A protein and the small-molecule ligand that binds it are described below.
Small molecule (SMILES): CC(=O)N[C@H]1[C@H](O[C@H]2[C@H](O)[C@@H](NC(C)=O)CO[C@@H]2CO)O[C@H](CO)[C@@H](O)[C@@H]1O

Binding-site contacts:
Ligand atom O5 contacts residue ASN299 of chain 1.A at 2.5 Å (h-bond).
Ligand atom N2 contacts residue HIS297 of chain 1.A at 3.1 Å (h-bond).
Ligand atom C4 contacts residue ASN299 of chain 1.A at 4.3 Å.
Ligand atom C7 contacts residue ASN263 of chain 1.A at 4.4 Å.
Ligand atom C7 contacts residue HIS297 of chain 1.A at 3.9 Å.
Ligand atom O3 contacts residue HIS297 of chain 1.A at 4.4 Å.
Ligand atom C1 contacts residue ASN299 of chain 1.A at 1.5 Å.
Ligand atom C8 contacts residue CYS264 of chain 1.A at 4.5 Å (hydrophobic).
Ligand atom C8 contacts residue HIS297 of chain 1.A at 3.8 Å.
Ligand atom C3 contacts residue ASN299 of chain 1.A at 3.9 Å.
Ligand atom O5 contacts residue THR381 of chain 1.A at 4.5 Å.
Ligand atom C3 contacts residue HIS297 of chain 1.A at 4.0 Å.
Ligand atom O5 contacts residue SER379 of chain 1.A at 3.9 Å.
Ligand atom C8 contacts residue ASN299 of chain 1.A at 4.4 Å.
Ligand atom C7 contacts residue ASN299 of chain 1.A at 3.4 Å.
Ligand atom O7 contacts residue ASN299 of chain 1.A at 3.7 Å.
Ligand atom C8 contacts residue THR265 of chain 1.A at 3.5 Å.
Ligand atom C5 contacts residue ASN299 of chain 1.A at 3.8 Å.
Ligand atom O7 contacts residue ASN263 of chain 1.A at 4.4 Å.
Ligand atom O7 contacts residue ARG410 of chain 1.A at 3.1 Å (salt-bridge).
Ligand atom C8 contacts residue ASN263 of chain 1.A at 3.4 Å.
Ligand atom C2 contacts residue HIS297 of chain 1.A at 4.0 Å.
Ligand atom C7 contacts residue ARG410 of chain 1.A at 3.7 Å.
Ligand atom C2 contacts residue ASN299 of chain 1.A at 2.5 Å.
Ligand atom C1 contacts residue THR381 of chain 1.A at 4.3 Å.
Ligand atom N2 contacts residue ASN299 of chain 1.A at 2.9 Å (h-bond).
Ligand atom C1 contacts residue HIS297 of chain 1.A at 4.3 Å.
Ligand atom C8 contacts residue ARG410 of chain 1.A at 3.4 Å.
Ligand atom C1 contacts residue SER379 of chain 1.A at 4.3 Å.

Sequence of chain 1.A:
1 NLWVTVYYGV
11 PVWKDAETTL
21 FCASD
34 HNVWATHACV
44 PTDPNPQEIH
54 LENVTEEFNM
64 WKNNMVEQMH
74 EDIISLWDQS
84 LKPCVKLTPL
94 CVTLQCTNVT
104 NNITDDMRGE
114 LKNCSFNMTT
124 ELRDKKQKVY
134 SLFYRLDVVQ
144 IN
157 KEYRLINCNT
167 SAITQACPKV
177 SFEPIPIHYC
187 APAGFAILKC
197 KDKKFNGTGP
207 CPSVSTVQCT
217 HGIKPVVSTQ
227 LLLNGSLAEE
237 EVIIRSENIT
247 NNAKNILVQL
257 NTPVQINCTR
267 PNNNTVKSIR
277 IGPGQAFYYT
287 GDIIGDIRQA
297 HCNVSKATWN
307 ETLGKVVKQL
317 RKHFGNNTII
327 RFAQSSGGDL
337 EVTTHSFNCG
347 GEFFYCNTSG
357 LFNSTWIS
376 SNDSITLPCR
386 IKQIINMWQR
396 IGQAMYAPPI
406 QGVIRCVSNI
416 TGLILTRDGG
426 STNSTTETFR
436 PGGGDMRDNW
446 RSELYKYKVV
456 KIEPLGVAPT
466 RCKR